A protein and the small-molecule ligand that binds it are described below.
Small molecule (SMILES): NC[C@@H]1O[C@H](O[C@H]2[C@@H](O)[C@H](O[C@@H]3[C@@H](O)[C@H](N)C[C@H](N)[C@H]3O[C@H]3O[C@H](CN)[C@@H](O)[C@H](O)[C@H]3N)O[C@@H]2CO)[C@H](N)[C@@H](O)[C@@H]1O

Binding-site contacts:
Ligand atom C13 contacts residue LYS2 of chain 1.JC at 3.7 Å.
Ligand atom O16 contacts residue LYS2 of chain 1.JC at 3.1 Å (salt-bridge).
Ligand atom O3 contacts residue LYS2 of chain 1.JC at 3.9 Å.
Ligand atom O14 contacts residue LYS2 of chain 1.JC at 4.1 Å.
Ligand atom N2 contacts residue LYS2 of chain 1.JC at 3.3 Å (salt-bridge).
Ligand atom O11 contacts residue LYS2 of chain 1.JC at 4.4 Å.
Ligand atom C14 contacts residue LYS2 of chain 1.JC at 3.0 Å.
Ligand atom O17 contacts residue LYS2 of chain 1.JC at 3.8 Å.
Ligand atom C15 contacts residue LYS2 of chain 1.JC at 3.3 Å.
Ligand atom C16 contacts residue LYS2 of chain 1.JC at 3.1 Å.
Ligand atom C2 contacts residue LYS2 of chain 1.JC at 4.3 Å.
Ligand atom C17 contacts residue LYS2 of chain 1.JC at 2.8 Å.

Sequence of chain 1.JC:
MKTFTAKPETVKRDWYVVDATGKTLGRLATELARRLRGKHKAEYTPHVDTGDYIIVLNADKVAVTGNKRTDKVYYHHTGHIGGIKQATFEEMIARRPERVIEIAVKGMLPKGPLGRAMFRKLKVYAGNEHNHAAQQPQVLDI